Sequence of chain 3.A:
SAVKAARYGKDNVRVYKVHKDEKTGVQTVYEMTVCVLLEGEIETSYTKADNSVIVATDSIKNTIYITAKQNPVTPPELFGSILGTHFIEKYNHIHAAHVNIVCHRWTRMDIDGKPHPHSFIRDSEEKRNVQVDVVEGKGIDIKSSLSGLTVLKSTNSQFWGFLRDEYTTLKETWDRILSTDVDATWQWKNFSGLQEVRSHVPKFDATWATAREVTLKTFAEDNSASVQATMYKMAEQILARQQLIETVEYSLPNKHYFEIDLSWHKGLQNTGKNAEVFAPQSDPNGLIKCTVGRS

Sequence of chain 4.A:
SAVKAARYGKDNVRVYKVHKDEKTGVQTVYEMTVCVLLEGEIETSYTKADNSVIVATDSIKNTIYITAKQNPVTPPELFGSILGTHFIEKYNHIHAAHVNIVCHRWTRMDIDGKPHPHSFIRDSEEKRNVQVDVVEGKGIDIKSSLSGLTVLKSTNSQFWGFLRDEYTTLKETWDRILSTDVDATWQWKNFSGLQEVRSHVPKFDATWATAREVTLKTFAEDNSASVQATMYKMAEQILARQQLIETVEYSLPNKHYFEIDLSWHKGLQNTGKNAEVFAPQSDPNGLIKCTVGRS

A protein and the small-molecule ligand that binds it are described below.
Small molecule (SMILES): O=c1[nH]c(=O)c2nn[nH]c2[nH]1

Binding-site contacts:
Ligand atom O2 contacts residue ARG177 of chain 4.A at 2.8 Å (salt-bridge).
Ligand atom N7 contacts residue ALA57 of chain 3.A at 3.5 Å.
Ligand atom O6 contacts residue PHE160 of chain 4.A at 4.1 Å.
Ligand atom C4 contacts residue PHE160 of chain 4.A at 3.4 Å (hydrophobic).
Ligand atom O2 contacts residue GLN229 of chain 4.A at 3.8 Å.
Ligand atom C2 contacts residue ASN255 of chain 4.A at 3.9 Å.
Ligand atom N8 contacts residue PHE160 of chain 4.A at 3.6 Å.
Ligand atom N8 contacts residue LEU171 of chain 4.A at 3.8 Å.
Ligand atom N9 contacts residue THR58 of chain 3.A at 4.0 Å.
Ligand atom C4 contacts residue ASN255 of chain 4.A at 3.9 Å.
Ligand atom O2 contacts residue PHE160 of chain 4.A at 3.9 Å.
Ligand atom N9 contacts residue LEU171 of chain 4.A at 3.9 Å.
Ligand atom O6 contacts residue ILE55 of chain 3.A at 3.5 Å.
Ligand atom C2 contacts residue GLN229 of chain 4.A at 3.9 Å.
Ligand atom O6 contacts residue THR58 of chain 3.A at 3.8 Å.
Ligand atom C6 contacts residue GLN229 of chain 4.A at 3.7 Å.
Ligand atom C5 contacts residue PHE160 of chain 4.A at 3.4 Å (hydrophobic).
Ligand atom C2 contacts residue VAL228 of chain 4.A at 4.0 Å (hydrophobic).
Ligand atom N8 contacts residue THR58 of chain 3.A at 3.3 Å (h-bond).
Ligand atom C2 contacts residue ARG177 of chain 4.A at 3.6 Å.
Ligand atom N7 contacts residue PHE160 of chain 4.A at 3.7 Å.
Ligand atom O6 contacts residue GLN229 of chain 4.A at 2.9 Å (h-bond).
Ligand atom O2 contacts residue SER227 of chain 4.A at 3.6 Å.
Ligand atom O2 contacts residue VAL228 of chain 4.A at 2.9 Å (h-bond).
Ligand atom C4 contacts residue ARG177 of chain 4.A at 3.8 Å.
Ligand atom N7 contacts residue THR58 of chain 3.A at 2.8 Å (h-bond).
Ligand atom N1 contacts residue PHE160 of chain 4.A at 3.6 Å.
Ligand atom C5 contacts residue THR58 of chain 3.A at 4.0 Å.
Ligand atom N9 contacts residue PHE160 of chain 4.A at 3.5 Å.
Ligand atom C6 contacts residue PHE160 of chain 4.A at 3.6 Å (hydrophobic).
Ligand atom N1 contacts residue GLN229 of chain 4.A at 3.0 Å (h-bond).
Ligand atom O2 contacts residue ASN255 of chain 4.A at 4.2 Å.
Ligand atom N3 contacts residue PHE160 of chain 4.A at 3.7 Å.
Ligand atom N8 contacts residue ASP59 of chain 3.A at 3.9 Å.
Ligand atom N3 contacts residue ARG177 of chain 4.A at 3.0 Å (salt-bridge).
Ligand atom N3 contacts residue ASN255 of chain 4.A at 3.4 Å (h-bond).
Ligand atom C2 contacts residue PHE160 of chain 4.A at 3.7 Å (hydrophobic).
Ligand atom N8 contacts residue ALA57 of chain 3.A at 3.7 Å.
Ligand atom N9 contacts residue ARG177 of chain 4.A at 4.0 Å.
Ligand atom O6 contacts residue TYR9 of chain 3.A at 3.8 Å.